A small-molecule ligand and the protein it binds are described below.
Small molecule (SMILES): C[C@@H]1C[C@H]2C(=O)OC[C@H](NC(=O)[C@H](Cc3cc(F)cc(F)c3)NC(=O)CCC3CCCCC3)C(=O)N3CCC[C@H]3C(=O)N3CC=CC[C@H]3C(=O)N[C@@H](C)C(=O)N2C1

Sequence of chain 1.B:
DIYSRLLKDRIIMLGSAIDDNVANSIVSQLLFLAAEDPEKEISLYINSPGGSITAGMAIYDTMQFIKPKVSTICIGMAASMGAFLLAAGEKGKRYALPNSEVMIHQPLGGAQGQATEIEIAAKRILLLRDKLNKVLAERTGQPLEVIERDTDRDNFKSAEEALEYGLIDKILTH

Binding-site contacts:
Ligand atom C9 contacts residue TYR62 of chain 1.C at 3.8 Å (hydrophobic).
Ligand atom N contacts residue TYR62 of chain 1.C at 2.9 Å (h-bond).
Ligand atom CD contacts residue TYR62 of chain 1.C at 3.6 Å (hydrophobic).
Ligand atom CE contacts residue LEU189 of chain 1.C at 3.4 Å (hydrophobic).
Ligand atom CB contacts residue ILE90 of chain 1.C at 3.7 Å (hydrophobic).
Ligand atom O contacts residue TYR112 of chain 1.C at 3.4 Å (h-bond).
Ligand atom CA contacts residue TYR62 of chain 1.C at 3.7 Å (hydrophobic).
Ligand atom CE contacts residue ILE28 of chain 1.C at 3.8 Å (hydrophobic).
Ligand atom F1 contacts residue PHE82 of chain 1.B at 3.2 Å.
Ligand atom CB contacts residue TYR62 of chain 1.C at 3.5 Å (hydrophobic).
Ligand atom C7 contacts residue ILE28 of chain 1.C at 3.6 Å (hydrophobic).
Ligand atom C contacts residue TYR62 of chain 1.C at 3.8 Å (hydrophobic).
Ligand atom F1 contacts residue LEU114 of chain 1.C at 3.7 Å.
Ligand atom CE1 contacts residue LEU114 of chain 1.C at 3.7 Å (hydrophobic).
Ligand atom C3 contacts residue ALA52 of chain 1.B at 3.8 Å (hydrophobic).
Ligand atom CE contacts residue ASP26 of chain 1.C at 3.2 Å.
Ligand atom C8 contacts residue TYR62 of chain 1.C at 3.7 Å (hydrophobic).
Ligand atom C2 contacts residue LEU23 of chain 1.C at 3.4 Å (hydrophobic).
Ligand atom CD1 contacts residue PHE82 of chain 1.B at 3.8 Å (hydrophobic).
Ligand atom O2 contacts residue LEU48 of chain 1.B at 3.4 Å.
Ligand atom C contacts residue SER60 of chain 1.C at 3.4 Å.
Ligand atom C5 contacts residue ASP26 of chain 1.C at 3.8 Å.
Ligand atom CD1 contacts residue LEU48 of chain 1.B at 3.8 Å (hydrophobic).
Ligand atom O contacts residue SER60 of chain 1.C at 3.1 Å (h-bond).
Ligand atom CZ contacts residue THR79 of chain 1.B at 3.3 Å.
Ligand atom CE2 contacts residue LEU48 of chain 1.B at 3.6 Å (hydrophobic).
Ligand atom F2 contacts residue VAL44 of chain 1.B at 3.5 Å.
Ligand atom CD2 contacts residue TYR62 of chain 1.C at 3.7 Å (hydrophobic).
Ligand atom CD contacts residue TYR112 of chain 1.C at 3.6 Å (hydrophobic).
Ligand atom F1 contacts residue THR79 of chain 1.B at 3.4 Å.
Ligand atom CD contacts residue ILE28 of chain 1.C at 3.6 Å (hydrophobic).
Ligand atom F2 contacts residue ILE92 of chain 1.C at 3.1 Å.
Ligand atom O contacts residue PHE82 of chain 1.B at 3.5 Å.
Ligand atom C4 contacts residue ASP26 of chain 1.C at 3.6 Å.
Ligand atom O contacts residue TYR62 of chain 1.C at 2.8 Å (h-bond).
Ligand atom CZ contacts residue LEU114 of chain 1.C at 3.3 Å (hydrophobic).
Ligand atom CE1 contacts residue LEU48 of chain 1.B at 3.8 Å (hydrophobic).
Ligand atom C4 contacts residue ARG22 of chain 1.C at 3.5 Å.
Ligand atom C3 contacts residue PHE49 of chain 1.B at 3.7 Å (hydrophobic).
Ligand atom CD2 contacts residue LEU48 of chain 1.B at 3.6 Å (hydrophobic).

Sequence of chain 1.C:
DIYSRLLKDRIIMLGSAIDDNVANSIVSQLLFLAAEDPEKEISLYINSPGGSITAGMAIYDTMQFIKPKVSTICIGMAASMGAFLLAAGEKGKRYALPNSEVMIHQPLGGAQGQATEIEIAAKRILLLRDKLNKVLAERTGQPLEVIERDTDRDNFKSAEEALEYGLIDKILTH